Binding-site contacts:
Ligand atom O contacts residue THR103 of chain 1.C at 4.1 Å.
Ligand atom O contacts residue TYR216 of chain 1.C at 4.0 Å.
Ligand atom CE contacts residue TYR83 of chain 1.C at 3.7 Å (hydrophobic).
Ligand atom OXT contacts residue ASN193 of chain 1.C at 2.9 Å (h-bond).
Ligand atom CE contacts residue GLN79 of chain 1.C at 3.7 Å.
Ligand atom O contacts residue ARG136 of chain 1.C at 3.5 Å (salt-bridge).
Ligand atom CA contacts residue ASN195 of chain 1.C at 3.4 Å.
Ligand atom CA contacts residue ASN218 of chain 1.C at 3.6 Å.
Ligand atom CB contacts residue TYR61 of chain 1.C at 3.8 Å (hydrophobic).
Ligand atom O contacts residue ASN218 of chain 1.C at 2.9 Å (h-bond).
Ligand atom SD contacts residue GLN79 of chain 1.C at 3.9 Å.
Ligand atom CB contacts residue PHE78 of chain 1.C at 3.0 Å (hydrophobic).
Ligand atom CB contacts residue GLN79 of chain 1.C at 3.9 Å.
Ligand atom CE contacts residue PHE78 of chain 1.C at 3.9 Å (hydrophobic).
Ligand atom CG contacts residue HIS80 of chain 1.C at 3.4 Å.
Ligand atom N contacts residue ASN195 of chain 1.C at 3.3 Å (h-bond).
Ligand atom N contacts residue TYR61 of chain 1.C at 4.2 Å.
Ligand atom C contacts residue ARG136 of chain 1.C at 3.2 Å.
Ligand atom SD contacts residue HIS80 of chain 1.C at 3.3 Å (h-bond).
Ligand atom C contacts residue ASN218 of chain 1.C at 4.0 Å.
Ligand atom C contacts residue HIS80 of chain 1.C at 4.2 Å.
Ligand atom CG contacts residue ASN193 of chain 1.C at 3.8 Å.
Ligand atom OXT contacts residue ARG136 of chain 1.C at 2.5 Å (salt-bridge).
Ligand atom C contacts residue ASN193 of chain 1.C at 3.8 Å.
Ligand atom SD contacts residue TYR83 of chain 1.C at 3.5 Å.
Ligand atom N contacts residue PHE78 of chain 1.C at 3.5 Å (h-bond).
Ligand atom CA contacts residue ASN193 of chain 1.C at 4.1 Å.
Ligand atom CE contacts residue TYR61 of chain 1.C at 3.5 Å (hydrophobic).
Ligand atom CG contacts residue PHE78 of chain 1.C at 4.2 Å (hydrophobic).
Ligand atom CG contacts residue TYR61 of chain 1.C at 3.7 Å (hydrophobic).
Ligand atom OXT contacts residue GLY194 of chain 1.C at 4.2 Å.
Ligand atom N contacts residue ASN218 of chain 1.C at 2.8 Å (h-bond).
Ligand atom CA contacts residue TYR61 of chain 1.C at 3.4 Å (hydrophobic).
Ligand atom SD contacts residue ASN133 of chain 1.C at 3.5 Å (h-bond).
Ligand atom CG contacts residue ASN133 of chain 1.C at 3.7 Å.
Ligand atom CB contacts residue HIS80 of chain 1.C at 4.1 Å.
Ligand atom N contacts residue PHE34 of chain 1.C at 3.7 Å.
Ligand atom CA contacts residue PHE78 of chain 1.C at 3.8 Å (hydrophobic).
Ligand atom O contacts residue HIS80 of chain 1.C at 3.8 Å.
Ligand atom CB contacts residue ASN218 of chain 1.C at 3.5 Å.

The small molecule below binds the protein below.
Small molecule (SMILES): CSCC[C@H](N)C(=O)O

Sequence of chain 1.C:
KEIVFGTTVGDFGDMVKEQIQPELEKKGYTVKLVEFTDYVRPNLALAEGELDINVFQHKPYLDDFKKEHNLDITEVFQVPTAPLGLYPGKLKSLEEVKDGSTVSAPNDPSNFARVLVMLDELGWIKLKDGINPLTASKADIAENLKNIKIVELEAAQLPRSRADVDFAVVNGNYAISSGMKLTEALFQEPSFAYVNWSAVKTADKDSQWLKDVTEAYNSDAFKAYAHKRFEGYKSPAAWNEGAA